Sequence of chain 1.G:
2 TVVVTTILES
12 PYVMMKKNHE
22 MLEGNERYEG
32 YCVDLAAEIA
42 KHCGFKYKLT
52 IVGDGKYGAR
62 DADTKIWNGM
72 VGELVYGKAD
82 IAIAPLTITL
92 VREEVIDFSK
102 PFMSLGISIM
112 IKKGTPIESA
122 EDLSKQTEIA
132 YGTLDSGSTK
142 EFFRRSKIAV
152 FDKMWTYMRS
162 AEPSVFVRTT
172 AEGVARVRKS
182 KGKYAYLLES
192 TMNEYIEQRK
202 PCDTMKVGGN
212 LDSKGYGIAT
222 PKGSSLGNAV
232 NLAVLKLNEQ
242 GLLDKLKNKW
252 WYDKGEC

The small molecule below binds the protein below.
Small molecule (SMILES): N[C@H](Cn1ccc(=O)n(Cc2ccc(C(=O)O)cc2)c1=O)C(=O)O

Binding-site contacts:
Ligand atom C05 contacts residue TYR58 of chain 1.G at 3.4 Å (hydrophobic).
Ligand atom C17 contacts residue LEU189 of chain 1.G at 3.7 Å (hydrophobic).
Ligand atom N01 contacts residue TYR217 of chain 1.G at 3.6 Å.
Ligand atom O19 contacts residue LEU135 of chain 1.G at 3.7 Å.
Ligand atom C22 contacts residue PRO86 of chain 1.G at 3.9 Å (hydrophobic).
Ligand atom C22 contacts residue ARG93 of chain 1.G at 3.5 Å.
Ligand atom O18 contacts residue LEU189 of chain 1.G at 3.5 Å.
Ligand atom N04 contacts residue TYR58 of chain 1.G at 3.5 Å.
Ligand atom C22 contacts residue THR88 of chain 1.G at 3.9 Å.
Ligand atom C22 contacts residue TYR58 of chain 1.G at 3.7 Å (hydrophobic).
Ligand atom C15 contacts residue LEU135 of chain 1.G at 3.7 Å (hydrophobic).
Ligand atom N09 contacts residue GLU10 of chain 1.G at 3.9 Å.
Ligand atom C07 contacts residue GLU10 of chain 1.G at 3.7 Å.
Ligand atom O18 contacts residue THR140 of chain 1.G at 2.4 Å (h-bond).
Ligand atom C12 contacts residue MET193 of chain 1.G at 3.9 Å (hydrophobic).
Ligand atom C13 contacts residue GLU190 of chain 1.G at 3.4 Å.
Ligand atom C06 contacts residue TYR217 of chain 1.G at 3.9 Å (hydrophobic).
Ligand atom O24 contacts residue LEU87 of chain 1.G at 3.8 Å.
Ligand atom O23 contacts residue ARG93 of chain 1.G at 2.8 Å (salt-bridge).
Ligand atom C17 contacts residue THR140 of chain 1.G at 3.4 Å.
Ligand atom O24 contacts residue ARG93 of chain 1.G at 2.7 Å (salt-bridge).
Ligand atom C16 contacts residue THR171 of chain 1.G at 3.8 Å.
Ligand atom O08 contacts residue MET193 of chain 1.G at 3.1 Å.
Ligand atom O18 contacts residue GLU190 of chain 1.G at 3.5 Å (salt-bridge).
Ligand atom C14 contacts residue THR171 of chain 1.G at 3.9 Å.
Ligand atom C06 contacts residue PRO86 of chain 1.G at 3.7 Å (hydrophobic).
Ligand atom O23 contacts residue TYR58 of chain 1.G at 3.5 Å.
Ligand atom O19 contacts residue LEU188 of chain 1.G at 3.8 Å.
Ligand atom C03 contacts residue TYR58 of chain 1.G at 3.3 Å (hydrophobic).
Ligand atom C10 contacts residue MET193 of chain 1.G at 3.8 Å (hydrophobic).
Ligand atom C02 contacts residue PRO86 of chain 1.G at 3.8 Å (hydrophobic).
Ligand atom O24 contacts residue THR88 of chain 1.G at 2.7 Å (h-bond).
Ligand atom N01 contacts residue PRO86 of chain 1.G at 3.2 Å (h-bond).
Ligand atom O24 contacts residue PRO86 of chain 1.G at 3.8 Å.
Ligand atom C03 contacts residue PRO86 of chain 1.G at 3.8 Å (hydrophobic).
Ligand atom O08 contacts residue GLU10 of chain 1.G at 3.5 Å (salt-bridge).
Ligand atom C05 contacts residue PRO86 of chain 1.G at 3.4 Å (hydrophobic).
Ligand atom O19 contacts residue LEU189 of chain 1.G at 3.9 Å.
Ligand atom N01 contacts residue THR88 of chain 1.G at 2.9 Å (h-bond).
Ligand atom C15 contacts residue THR171 of chain 1.G at 3.6 Å.